Binding-site contacts:
Ligand atom O contacts residue MSE72 of chain 1.E at 3.7 Å.
Ligand atom O contacts residue THR73 of chain 1.E at 3.1 Å (h-bond).
Ligand atom CE contacts residue PHE162 of chain 1.E at 4.0 Å (hydrophobic).
Ligand atom O contacts residue ARG78 of chain 1.E at 3.0 Å (salt-bridge).
Ligand atom CA contacts residue THR73 of chain 1.E at 4.0 Å.
Ligand atom N contacts residue THR73 of chain 1.E at 3.1 Å (h-bond).
Ligand atom CE contacts residue GLU145 of chain 1.E at 3.3 Å.
Ligand atom N contacts residue ASP163 of chain 1.E at 2.7 Å (salt-bridge).
Ligand atom CB contacts residue GLY71 of chain 1.E at 3.5 Å.
Ligand atom OXT contacts residue SER125 of chain 1.E at 2.7 Å (h-bond).
Ligand atom CE contacts residue GLU12 of chain 1.E at 3.6 Å.
Ligand atom O contacts residue TRP53 of chain 1.E at 3.6 Å.
Ligand atom O contacts residue GLY71 of chain 1.E at 4.0 Å.
Ligand atom CA contacts residue SER125 of chain 1.E at 3.8 Å.
Ligand atom C contacts residue TRP53 of chain 1.E at 3.8 Å (hydrophobic).
Ligand atom CD contacts residue VAL124 of chain 1.E at 3.9 Å (hydrophobic).
Ligand atom N contacts residue SER125 of chain 1.E at 3.8 Å.
Ligand atom C contacts residue ARG78 of chain 1.E at 4.0 Å.
Ligand atom C contacts residue SER125 of chain 1.E at 3.4 Å.
Ligand atom OXT contacts residue TRP53 of chain 1.E at 3.7 Å.
Ligand atom OXT contacts residue VAL124 of chain 1.E at 3.4 Å.
Ligand atom NZ contacts residue GLU145 of chain 1.E at 3.3 Å (salt-bridge).
Ligand atom CG contacts residue PHE162 of chain 1.E at 3.6 Å (hydrophobic).
Ligand atom CB contacts residue TYR15 of chain 1.E at 3.6 Å (hydrophobic).
Ligand atom CA contacts residue GLY71 of chain 1.E at 3.9 Å.
Ligand atom N contacts residue LEU191 of chain 1.E at 4.0 Å.
Ligand atom N contacts residue GLY71 of chain 1.E at 3.2 Å (h-bond).
Ligand atom CE contacts residue TRP53 of chain 1.E at 4.0 Å (hydrophobic).
Ligand atom NZ contacts residue GLU12 of chain 1.E at 2.5 Å (salt-bridge).
Ligand atom CB contacts residue ASP163 of chain 1.E at 3.9 Å.
Ligand atom NZ contacts residue LYS121 of chain 1.E at 3.9 Å.
Ligand atom O contacts residue SER125 of chain 1.E at 3.6 Å.
Ligand atom NZ contacts residue TRP53 of chain 1.E at 3.7 Å.
Ligand atom CE contacts residue VAL124 of chain 1.E at 3.9 Å (hydrophobic).
Ligand atom CG contacts residue VAL124 of chain 1.E at 3.6 Å (hydrophobic).
Ligand atom CA contacts residue ASP163 of chain 1.E at 3.5 Å.
Ligand atom CE contacts residue LYS121 of chain 1.E at 3.8 Å.
Ligand atom OXT contacts residue ARG78 of chain 1.E at 3.4 Å (salt-bridge).
Ligand atom CD contacts residue TRP53 of chain 1.E at 3.4 Å (hydrophobic).
Ligand atom C contacts residue THR73 of chain 1.E at 3.9 Å.

Sequence of chain 1.E:
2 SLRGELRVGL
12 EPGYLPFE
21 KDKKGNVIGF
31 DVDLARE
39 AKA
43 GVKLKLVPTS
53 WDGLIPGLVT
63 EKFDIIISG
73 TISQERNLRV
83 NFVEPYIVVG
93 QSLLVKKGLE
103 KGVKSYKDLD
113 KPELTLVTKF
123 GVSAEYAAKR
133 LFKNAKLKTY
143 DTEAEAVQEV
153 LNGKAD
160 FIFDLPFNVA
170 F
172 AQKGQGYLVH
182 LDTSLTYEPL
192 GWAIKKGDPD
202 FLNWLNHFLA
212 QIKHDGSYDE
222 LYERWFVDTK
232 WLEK

A protein and the small-molecule ligand that binds it are described below.
Small molecule (SMILES): N[C@@H](CCCC[NH3+])C(=O)O